The small molecule below binds the protein below.
Small molecule (SMILES): CC(=O)N[C@@H]1[C@@H](O)[C@H](O)[C@@H](CO)O[C@H]1O

Sequence of chain 1.A:
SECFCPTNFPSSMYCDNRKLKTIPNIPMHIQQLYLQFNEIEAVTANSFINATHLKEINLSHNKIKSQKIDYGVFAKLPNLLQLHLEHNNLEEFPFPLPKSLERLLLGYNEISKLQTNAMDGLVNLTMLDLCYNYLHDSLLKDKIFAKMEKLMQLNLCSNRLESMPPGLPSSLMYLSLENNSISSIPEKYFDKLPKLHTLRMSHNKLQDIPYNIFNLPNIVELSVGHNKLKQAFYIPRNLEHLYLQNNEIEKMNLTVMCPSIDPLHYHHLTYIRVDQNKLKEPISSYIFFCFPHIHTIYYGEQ

Binding-site contacts:
Ligand atom O5 contacts residue VAL317 of chain 1.A at 3.5 Å.
Ligand atom N2 contacts residue ASN314 of chain 1.A at 3.0 Å (h-bond).
Ligand atom C3 contacts residue ASN314 of chain 1.A at 3.7 Å.
Ligand atom O7 contacts residue ASN314 of chain 1.A at 4.4 Å.
Ligand atom C8 contacts residue ASN314 of chain 1.A at 3.5 Å.
Ligand atom C2 contacts residue ASN314 of chain 1.A at 2.4 Å.
Ligand atom C1 contacts residue ASN314 of chain 1.A at 1.4 Å.
Ligand atom C1 contacts residue VAL317 of chain 1.A at 4.0 Å (hydrophobic).
Ligand atom C7 contacts residue ASN314 of chain 1.A at 3.5 Å.
Ligand atom O5 contacts residue ASN314 of chain 1.A at 2.3 Å (h-bond).
Ligand atom C4 contacts residue ASN314 of chain 1.A at 4.2 Å.
Ligand atom C5 contacts residue ASN314 of chain 1.A at 3.6 Å.
Ligand atom C8 contacts residue LYS312 of chain 1.A at 4.3 Å.